Binding-site contacts:
Ligand atom C1 contacts residue ALA39 of chain 1.C at 4.2 Å (hydrophobic).
Ligand atom C1 contacts residue THR318 of chain 1.C at 3.5 Å.
Ligand atom C6 contacts residue THR40 of chain 1.C at 4.2 Å.
Ligand atom O5 contacts residue ALA39 of chain 1.C at 4.2 Å.
Ligand atom C5 contacts residue THR318 of chain 1.C at 4.2 Å.
Ligand atom N2 contacts residue ASN38 of chain 1.C at 2.8 Å (h-bond).
Ligand atom C5 contacts residue THR40 of chain 1.C at 4.5 Å.
Ligand atom O6 contacts residue LEU52 of chain 1.D at 3.4 Å.
Ligand atom C6 contacts residue THR318 of chain 1.C at 3.9 Å.
Ligand atom O6 contacts residue THR318 of chain 1.C at 3.5 Å.
Ligand atom O5 contacts residue ASN38 of chain 1.C at 2.3 Å (h-bond).
Ligand atom O6 contacts residue ASN49 of chain 1.D at 4.4 Å.
Ligand atom C5 contacts residue ASN38 of chain 1.C at 3.6 Å.
Ligand atom C3 contacts residue ASN38 of chain 1.C at 3.7 Å.
Ligand atom O5 contacts residue THR318 of chain 1.C at 3.0 Å (h-bond).
Ligand atom C2 contacts residue ASN38 of chain 1.C at 2.4 Å.
Ligand atom C4 contacts residue ASN38 of chain 1.C at 4.2 Å.
Ligand atom C6 contacts residue LEU52 of chain 1.D at 3.6 Å (hydrophobic).
Ligand atom O7 contacts residue ASN38 of chain 1.C at 4.0 Å.
Ligand atom C7 contacts residue ASN38 of chain 1.C at 3.6 Å.
Ligand atom C1 contacts residue ASN38 of chain 1.C at 1.4 Å.

Sequence of chain 1.D:
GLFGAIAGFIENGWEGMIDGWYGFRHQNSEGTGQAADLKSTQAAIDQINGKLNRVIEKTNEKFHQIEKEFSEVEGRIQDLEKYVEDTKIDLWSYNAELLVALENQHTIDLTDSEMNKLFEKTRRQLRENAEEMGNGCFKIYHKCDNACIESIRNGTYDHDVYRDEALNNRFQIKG

This small molecule binds to this protein.
Small molecule (SMILES): CC(=O)N[C@@H]1[C@@H](O)[C@H](O)[C@@H](CO)O[C@H]1O

Sequence of chain 1.C:
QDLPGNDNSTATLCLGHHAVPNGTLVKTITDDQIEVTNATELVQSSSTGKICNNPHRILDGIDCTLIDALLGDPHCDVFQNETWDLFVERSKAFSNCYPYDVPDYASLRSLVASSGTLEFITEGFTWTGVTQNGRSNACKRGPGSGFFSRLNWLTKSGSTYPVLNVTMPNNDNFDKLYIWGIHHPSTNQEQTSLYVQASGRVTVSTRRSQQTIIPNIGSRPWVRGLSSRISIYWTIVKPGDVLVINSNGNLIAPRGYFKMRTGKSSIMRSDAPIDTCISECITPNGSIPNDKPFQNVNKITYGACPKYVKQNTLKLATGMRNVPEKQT